Sequence of chain 1.B:
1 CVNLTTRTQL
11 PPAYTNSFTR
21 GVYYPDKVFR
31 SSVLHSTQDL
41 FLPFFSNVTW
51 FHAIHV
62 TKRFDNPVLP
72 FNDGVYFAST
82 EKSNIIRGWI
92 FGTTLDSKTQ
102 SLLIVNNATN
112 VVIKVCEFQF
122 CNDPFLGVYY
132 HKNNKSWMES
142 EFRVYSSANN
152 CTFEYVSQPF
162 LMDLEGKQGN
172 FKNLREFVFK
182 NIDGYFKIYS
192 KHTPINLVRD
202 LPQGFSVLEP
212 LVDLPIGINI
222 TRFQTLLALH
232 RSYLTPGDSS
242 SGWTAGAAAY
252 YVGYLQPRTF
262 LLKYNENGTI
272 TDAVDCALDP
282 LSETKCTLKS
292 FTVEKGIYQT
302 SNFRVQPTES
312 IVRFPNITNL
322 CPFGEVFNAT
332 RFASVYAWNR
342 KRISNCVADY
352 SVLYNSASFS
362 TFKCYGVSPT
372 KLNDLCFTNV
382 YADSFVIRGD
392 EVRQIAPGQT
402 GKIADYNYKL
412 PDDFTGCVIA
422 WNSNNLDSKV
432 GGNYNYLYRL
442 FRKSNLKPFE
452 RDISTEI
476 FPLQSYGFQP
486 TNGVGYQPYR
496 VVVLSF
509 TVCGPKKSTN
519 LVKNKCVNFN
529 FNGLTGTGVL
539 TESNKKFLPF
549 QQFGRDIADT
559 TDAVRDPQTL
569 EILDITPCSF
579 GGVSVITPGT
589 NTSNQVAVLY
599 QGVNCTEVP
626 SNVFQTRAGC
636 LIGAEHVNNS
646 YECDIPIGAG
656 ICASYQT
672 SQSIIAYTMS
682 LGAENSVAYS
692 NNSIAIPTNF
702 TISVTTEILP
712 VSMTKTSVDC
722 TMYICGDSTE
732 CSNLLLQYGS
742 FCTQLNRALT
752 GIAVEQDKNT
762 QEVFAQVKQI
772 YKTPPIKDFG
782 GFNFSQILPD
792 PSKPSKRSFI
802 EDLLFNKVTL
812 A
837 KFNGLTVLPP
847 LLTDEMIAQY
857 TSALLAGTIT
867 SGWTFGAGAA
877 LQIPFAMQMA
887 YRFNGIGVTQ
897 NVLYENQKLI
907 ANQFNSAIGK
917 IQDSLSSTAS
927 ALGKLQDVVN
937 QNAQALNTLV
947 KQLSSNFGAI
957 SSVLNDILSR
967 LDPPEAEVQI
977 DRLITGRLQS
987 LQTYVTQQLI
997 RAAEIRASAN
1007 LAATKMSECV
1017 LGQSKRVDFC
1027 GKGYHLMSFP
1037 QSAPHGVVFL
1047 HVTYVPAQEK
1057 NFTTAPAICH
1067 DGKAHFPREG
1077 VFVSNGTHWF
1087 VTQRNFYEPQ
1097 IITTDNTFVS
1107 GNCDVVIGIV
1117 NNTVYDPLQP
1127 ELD

This small molecule binds to this protein.
Small molecule (SMILES): CC(=O)N[C@@H]1[C@@H](O)[C@H](O)[C@@H](CO)O[C@H]1O

Sequence of chain 1.A:
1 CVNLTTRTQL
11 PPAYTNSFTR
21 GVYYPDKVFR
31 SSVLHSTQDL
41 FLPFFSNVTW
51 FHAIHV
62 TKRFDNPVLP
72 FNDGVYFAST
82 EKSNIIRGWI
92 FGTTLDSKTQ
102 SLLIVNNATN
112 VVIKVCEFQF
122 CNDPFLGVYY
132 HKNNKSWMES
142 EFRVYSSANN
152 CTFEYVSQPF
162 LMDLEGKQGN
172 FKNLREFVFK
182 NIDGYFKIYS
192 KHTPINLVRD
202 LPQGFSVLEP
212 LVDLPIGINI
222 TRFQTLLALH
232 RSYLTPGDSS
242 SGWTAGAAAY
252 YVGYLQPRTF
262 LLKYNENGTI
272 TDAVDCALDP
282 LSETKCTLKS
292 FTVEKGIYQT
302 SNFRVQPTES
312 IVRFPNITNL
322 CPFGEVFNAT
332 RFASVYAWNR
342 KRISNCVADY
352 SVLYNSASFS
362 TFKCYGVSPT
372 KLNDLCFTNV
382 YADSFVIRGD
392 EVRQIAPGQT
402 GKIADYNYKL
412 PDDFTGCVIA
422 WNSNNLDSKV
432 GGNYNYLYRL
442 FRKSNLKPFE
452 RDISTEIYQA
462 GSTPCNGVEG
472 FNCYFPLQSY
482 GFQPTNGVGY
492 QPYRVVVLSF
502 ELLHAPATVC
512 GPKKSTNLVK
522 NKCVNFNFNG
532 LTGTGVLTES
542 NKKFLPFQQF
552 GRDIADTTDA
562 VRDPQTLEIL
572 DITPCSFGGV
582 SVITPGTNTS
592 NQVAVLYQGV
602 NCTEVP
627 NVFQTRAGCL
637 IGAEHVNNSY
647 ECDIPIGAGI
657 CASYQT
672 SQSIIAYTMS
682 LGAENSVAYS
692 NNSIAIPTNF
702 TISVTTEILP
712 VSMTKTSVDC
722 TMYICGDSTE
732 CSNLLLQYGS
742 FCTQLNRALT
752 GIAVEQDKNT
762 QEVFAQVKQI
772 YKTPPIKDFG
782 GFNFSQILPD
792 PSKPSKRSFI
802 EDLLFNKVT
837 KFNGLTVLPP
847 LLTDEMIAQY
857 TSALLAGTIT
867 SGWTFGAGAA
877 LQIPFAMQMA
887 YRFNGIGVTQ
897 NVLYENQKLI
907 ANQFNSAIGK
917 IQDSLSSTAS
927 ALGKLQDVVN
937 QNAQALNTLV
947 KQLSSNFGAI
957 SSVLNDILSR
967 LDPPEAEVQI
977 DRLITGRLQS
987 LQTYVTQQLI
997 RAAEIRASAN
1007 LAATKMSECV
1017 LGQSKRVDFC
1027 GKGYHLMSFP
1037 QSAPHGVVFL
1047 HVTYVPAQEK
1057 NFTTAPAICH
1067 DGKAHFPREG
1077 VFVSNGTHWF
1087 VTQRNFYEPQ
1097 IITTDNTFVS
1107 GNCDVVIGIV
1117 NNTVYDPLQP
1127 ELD

Binding-site contacts:
Ligand atom C2 contacts residue ASN268 of chain 1.B at 2.4 Å.
Ligand atom C7 contacts residue ASN268 of chain 1.B at 3.3 Å.
Ligand atom C5 contacts residue ASN268 of chain 1.B at 3.7 Å.
Ligand atom O7 contacts residue ASN266 of chain 1.B at 3.8 Å.
Ligand atom O5 contacts residue LYS544 of chain 1.A at 3.8 Å.
Ligand atom N2 contacts residue ASN268 of chain 1.B at 2.9 Å (h-bond).
Ligand atom C8 contacts residue ASN268 of chain 1.B at 4.3 Å.
Ligand atom C8 contacts residue GLU267 of chain 1.B at 4.2 Å.
Ligand atom C4 contacts residue ASN268 of chain 1.B at 4.3 Å.
Ligand atom C7 contacts residue ASN266 of chain 1.B at 4.2 Å.
Ligand atom C1 contacts residue LYS544 of chain 1.A at 4.0 Å.
Ligand atom C8 contacts residue ASN266 of chain 1.B at 4.0 Å.
Ligand atom C1 contacts residue ASN268 of chain 1.B at 1.4 Å.
Ligand atom O7 contacts residue ASN268 of chain 1.B at 3.4 Å (h-bond).
Ligand atom C3 contacts residue ASN268 of chain 1.B at 3.8 Å.
Ligand atom O5 contacts residue ASN268 of chain 1.B at 2.4 Å (h-bond).